Sequence of chain 1.D:
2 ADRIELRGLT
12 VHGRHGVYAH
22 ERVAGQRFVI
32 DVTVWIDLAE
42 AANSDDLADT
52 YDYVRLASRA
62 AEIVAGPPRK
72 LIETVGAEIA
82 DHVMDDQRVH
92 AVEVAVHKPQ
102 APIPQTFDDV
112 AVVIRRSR

The protein below binds the small molecule below.
Small molecule (SMILES): Nc1nc2c(c(=O)[nH]1)N=C(CO)CN2

Binding-site contacts:
Ligand atom N5 contacts residue TYR54 of chain 1.B at 3.1 Å (h-bond).
Ligand atom N5 contacts residue ASP53 of chain 1.B at 3.6 Å.
Ligand atom N4 contacts residue ASP53 of chain 1.B at 2.6 Å (salt-bridge).
Ligand atom C11 contacts residue GLU22 of chain 1.D at 3.7 Å.
Ligand atom N1 contacts residue VAL18 of chain 1.D at 3.9 Å.
Ligand atom N5 contacts residue LEU48 of chain 1.B at 3.7 Å.
Ligand atom N6 contacts residue TYR52 of chain 1.B at 2.9 Å (h-bond).
Ligand atom O4 contacts residue GLY17 of chain 1.D at 3.2 Å.
Ligand atom N5 contacts residue TYR52 of chain 1.B at 3.7 Å.
Ligand atom C10 contacts residue TYR54 of chain 1.B at 3.3 Å (hydrophobic).
Ligand atom C3 contacts residue LEU48 of chain 1.B at 3.9 Å (hydrophobic).
Ligand atom O4 contacts residue VAL18 of chain 1.D at 2.7 Å (h-bond).
Ligand atom C6 contacts residue THR51 of chain 1.B at 3.8 Å.
Ligand atom C9 contacts residue TYR54 of chain 1.B at 3.4 Å (hydrophobic).
Ligand atom C10 contacts residue LEU48 of chain 1.B at 3.5 Å (hydrophobic).
Ligand atom C11 contacts residue VAL18 of chain 1.D at 3.3 Å (hydrophobic).
Ligand atom C2 contacts residue VAL18 of chain 1.D at 3.6 Å (hydrophobic).
Ligand atom N4 contacts residue LEU48 of chain 1.B at 3.5 Å.
Ligand atom C6 contacts residue TYR54 of chain 1.B at 3.8 Å (hydrophobic).
Ligand atom O8 contacts residue ILE73 of chain 1.D at 3.0 Å (h-bond).
Ligand atom N6 contacts residue GLU74 of chain 1.D at 2.7 Å (salt-bridge).
Ligand atom O8 contacts residue LEU72 of chain 1.D at 3.2 Å.
Ligand atom C11 contacts residue LYS99 of chain 1.D at 3.5 Å.
Ligand atom O8 contacts residue GLU74 of chain 1.D at 3.4 Å (salt-bridge).
Ligand atom O4 contacts residue GLU22 of chain 1.D at 3.2 Å (salt-bridge).
Ligand atom C8 contacts residue LEU72 of chain 1.D at 3.8 Å (hydrophobic).
Ligand atom C6 contacts residue TYR52 of chain 1.B at 3.6 Å (hydrophobic).
Ligand atom C8 contacts residue GLU74 of chain 1.D at 3.5 Å.
Ligand atom N6 contacts residue ILE5 of chain 1.B at 3.9 Å.
Ligand atom C2 contacts residue TYR54 of chain 1.B at 3.8 Å (hydrophobic).
Ligand atom C6 contacts residue GLU74 of chain 1.D at 3.4 Å.
Ligand atom C3 contacts residue ASP53 of chain 1.B at 3.1 Å.
Ligand atom N4 contacts residue TYR54 of chain 1.B at 3.7 Å.
Ligand atom N6 contacts residue THR51 of chain 1.B at 3.6 Å.
Ligand atom C10 contacts residue ASP53 of chain 1.B at 3.5 Å.
Ligand atom C3 contacts residue VAL55 of chain 1.B at 3.5 Å (hydrophobic).
Ligand atom O4 contacts residue LYS99 of chain 1.D at 2.8 Å (salt-bridge).
Ligand atom N7 contacts residue GLU74 of chain 1.D at 2.8 Å (salt-bridge).
Ligand atom N1 contacts residue TYR54 of chain 1.B at 3.5 Å.
Ligand atom C11 contacts residue TYR54 of chain 1.B at 3.6 Å (hydrophobic).

Sequence of chain 1.B:
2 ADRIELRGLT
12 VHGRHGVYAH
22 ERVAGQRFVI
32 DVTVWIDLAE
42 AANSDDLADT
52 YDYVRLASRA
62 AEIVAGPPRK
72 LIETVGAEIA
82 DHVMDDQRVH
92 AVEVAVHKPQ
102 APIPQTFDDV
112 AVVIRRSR